Binding-site contacts:
Ligand atom C1 contacts residue PHE466 of chain 4.A at 3.5 Å (hydrophobic).
Ligand atom C3 contacts residue VAL460 of chain 4.A at 3.9 Å (hydrophobic).
Ligand atom O26 contacts residue VAL174 of chain 4.A at 4.0 Å.
Ligand atom C1 contacts residue MET175 of chain 4.A at 4.1 Å (hydrophobic).
Ligand atom C27 contacts residue THR129 of chain 4.A at 3.8 Å.
Ligand atom C4 contacts residue VAL460 of chain 4.A at 3.9 Å (hydrophobic).
Ligand atom C6 contacts residue TRP178 of chain 4.A at 3.8 Å (hydrophobic).
Ligand atom O14 contacts residue CYS302 of chain 4.A at 3.8 Å.
Ligand atom C27 contacts residue GLY125 of chain 4.A at 4.0 Å.
Ligand atom C11 contacts residue PHE171 of chain 4.A at 3.9 Å (hydrophobic).
Ligand atom C19 contacts residue GLY458 of chain 4.A at 3.3 Å.
Ligand atom C16 contacts residue GLY458 of chain 4.A at 3.6 Å.
Ligand atom C4 contacts residue MET175 of chain 4.A at 4.0 Å (hydrophobic).
Ligand atom N18 contacts residue GLY458 of chain 4.A at 3.8 Å.
Ligand atom O26 contacts residue GLY125 of chain 4.A at 3.4 Å.
Ligand atom S7 contacts residue CYS303 of chain 4.A at 3.8 Å.
Ligand atom C27 contacts residue TRP178 of chain 4.A at 3.8 Å (hydrophobic).
Ligand atom C5 contacts residue TRP178 of chain 4.A at 3.4 Å (hydrophobic).
Ligand atom S23 contacts residue SER121 of chain 4.A at 3.1 Å (h-bond).
Ligand atom C5 contacts residue VAL460 of chain 4.A at 4.1 Å (hydrophobic).
Ligand atom O14 contacts residue ILE304 of chain 4.A at 3.5 Å.
Ligand atom C28 contacts residue THR129 of chain 4.A at 4.0 Å.
Ligand atom C6 contacts residue PHE466 of chain 4.A at 3.9 Å (hydrophobic).
Ligand atom C28 contacts residue GLY125 of chain 4.A at 3.9 Å.
Ligand atom C20 contacts residue GLY458 of chain 4.A at 3.8 Å.
Ligand atom C20 contacts residue TYR457 of chain 4.A at 4.0 Å (hydrophobic).
Ligand atom C15 contacts residue TYR297 of chain 4.A at 3.2 Å (hydrophobic).
Ligand atom C24 contacts residue SER121 of chain 4.A at 3.6 Å.
Ligand atom O29 contacts residue VAL460 of chain 4.A at 3.7 Å.
Ligand atom C13 contacts residue PHE171 of chain 4.A at 4.1 Å (hydrophobic).
Ligand atom C5 contacts residue MET175 of chain 4.A at 3.4 Å (hydrophobic).
Ligand atom C1 contacts residue CYS303 of chain 4.A at 4.1 Å (hydrophobic).
Ligand atom S7 contacts residue ILE304 of chain 4.A at 4.0 Å.
Ligand atom C4 contacts residue TRP178 of chain 4.A at 4.0 Å (hydrophobic).
Ligand atom N12 contacts residue PHE171 of chain 4.A at 4.0 Å.
Ligand atom C6 contacts residue MET175 of chain 4.A at 3.4 Å (hydrophobic).
Ligand atom C4 contacts residue VAL174 of chain 4.A at 3.8 Å (hydrophobic).
Ligand atom C21 contacts residue TYR457 of chain 4.A at 4.0 Å (hydrophobic).
Ligand atom C17 contacts residue TYR297 of chain 4.A at 3.6 Å (hydrophobic).
Ligand atom C28 contacts residue VAL460 of chain 4.A at 3.9 Å (hydrophobic).

Sequence of chain 4.A:
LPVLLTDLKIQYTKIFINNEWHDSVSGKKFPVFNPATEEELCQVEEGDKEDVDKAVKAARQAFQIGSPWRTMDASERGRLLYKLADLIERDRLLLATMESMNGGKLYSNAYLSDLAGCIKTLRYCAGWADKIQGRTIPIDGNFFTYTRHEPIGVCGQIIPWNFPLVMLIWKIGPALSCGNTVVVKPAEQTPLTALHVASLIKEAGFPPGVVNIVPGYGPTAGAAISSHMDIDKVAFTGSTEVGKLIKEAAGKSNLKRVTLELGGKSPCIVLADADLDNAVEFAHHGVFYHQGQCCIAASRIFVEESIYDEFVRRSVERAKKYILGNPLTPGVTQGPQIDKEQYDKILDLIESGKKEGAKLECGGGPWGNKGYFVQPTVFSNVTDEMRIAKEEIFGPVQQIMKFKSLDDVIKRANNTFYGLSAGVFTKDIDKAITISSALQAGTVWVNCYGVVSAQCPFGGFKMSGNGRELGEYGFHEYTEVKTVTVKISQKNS

A small-molecule ligand and the protein it binds are described below.
Small molecule (SMILES): CCOC(=O)CSc1nc2c(sc3ccccc32)c(=O)n1CCCN1CCCC1